Binding-site contacts:
Ligand atom C16 contacts residue ASP156 of chain 1.B at 3.3 Å.
Ligand atom C28 contacts residue ASP138 of chain 1.B at 3.6 Å.
Ligand atom F27 contacts residue LEU159 of chain 1.B at 3.6 Å.
Ligand atom N1 contacts residue LEU145 of chain 1.B at 3.6 Å.
Ligand atom O21 contacts residue VAL33 of chain 1.B at 3.5 Å.
Ligand atom C4 contacts residue MET94 of chain 1.B at 3.6 Å (hydrophobic).
Ligand atom F27 contacts residue PHE30 of chain 1.B at 3.5 Å.
Ligand atom C12 contacts residue VAL33 of chain 1.B at 3.4 Å (hydrophobic).
Ligand atom C16 contacts residue SER155 of chain 1.B at 3.5 Å.
Ligand atom C30 contacts residue SER160 of chain 1.B at 3.6 Å.
Ligand atom N1 contacts residue ALA45 of chain 1.B at 3.6 Å.
Ligand atom F18 contacts residue VAL33 of chain 1.B at 3.4 Å.
Ligand atom C31 contacts residue LEU25 of chain 1.B at 3.4 Å (hydrophobic).
Ligand atom C33 contacts residue CYS98 of chain 1.B at 3.4 Å (hydrophobic).
Ligand atom F27 contacts residue LYS47 of chain 1.B at 3.3 Å.
Ligand atom C30 contacts residue TYR168 of chain 1.B at 3.5 Å (hydrophobic).
Ligand atom C2 contacts residue ALA45 of chain 1.B at 3.5 Å (hydrophobic).
Ligand atom N17 contacts residue ASP156 of chain 1.B at 3.6 Å (salt-bridge).
Ligand atom C2 contacts residue LEU145 of chain 1.B at 3.4 Å (hydrophobic).
Ligand atom O21 contacts residue LYS47 of chain 1.B at 2.9 Å (salt-bridge).
Ligand atom C22 contacts residue ASP156 of chain 1.B at 3.4 Å.
Ligand atom O35 contacts residue CYS98 of chain 1.B at 3.0 Å (h-bond).
Ligand atom C2 contacts residue GLU92 of chain 1.B at 3.5 Å.
Ligand atom C29 contacts residue SER160 of chain 1.B at 3.6 Å.
Ligand atom C24 contacts residue GLN29 of chain 1.B at 3.6 Å.
Ligand atom C36 contacts residue CYS98 of chain 1.B at 2.7 Å (hydrophobic).
Ligand atom N8 contacts residue MET94 of chain 1.B at 2.7 Å (h-bond).
Ligand atom C37 contacts residue CYS98 of chain 1.B at 1.8 Å (hydrophobic).
Ligand atom C16 contacts residue LYS47 of chain 1.B at 3.6 Å.
Ligand atom C13 contacts residue VAL33 of chain 1.B at 3.6 Å (hydrophobic).
Ligand atom C25 contacts residue ASN143 of chain 1.B at 3.5 Å.
Ligand atom C19 contacts residue LYS47 of chain 1.B at 3.4 Å.
Ligand atom C26 contacts residue GLN29 of chain 1.B at 3.6 Å.
Ligand atom C20 contacts residue ASP156 of chain 1.B at 3.6 Å.
Ligand atom F18 contacts residue GLY26 of chain 1.B at 3.0 Å.
Ligand atom C11 contacts residue VAL33 of chain 1.B at 3.5 Å (hydrophobic).
Ligand atom N3 contacts residue MET94 of chain 1.B at 3.2 Å (h-bond).
Ligand atom F18 contacts residue THR27 of chain 1.B at 3.2 Å.
Ligand atom C30 contacts residue VAL163 of chain 1.B at 3.6 Å (hydrophobic).
Ligand atom F27 contacts residue ASP156 of chain 1.B at 3.1 Å.

A protein and the small-molecule ligand that binds it are described below.
Small molecule (SMILES): CCC(=O)N(C)CCOc1c(N)ncnc1-c1cc(F)cc(NC(=O)c2ccc(C3CC3)cc2F)c1C

Sequence of chain 1.B:
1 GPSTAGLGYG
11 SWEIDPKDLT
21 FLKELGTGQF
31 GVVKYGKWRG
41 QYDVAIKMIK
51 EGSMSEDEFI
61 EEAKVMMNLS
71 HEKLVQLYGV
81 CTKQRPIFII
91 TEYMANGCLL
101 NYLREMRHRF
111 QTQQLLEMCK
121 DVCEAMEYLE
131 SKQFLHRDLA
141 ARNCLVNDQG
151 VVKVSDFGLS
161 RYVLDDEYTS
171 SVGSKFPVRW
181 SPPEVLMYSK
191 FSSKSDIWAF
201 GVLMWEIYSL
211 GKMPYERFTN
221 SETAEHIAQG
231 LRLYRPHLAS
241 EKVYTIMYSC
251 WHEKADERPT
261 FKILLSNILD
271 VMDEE